Binding-site contacts:
Ligand atom F1 contacts residue GLU192 of chain 2.A at 3.3 Å.
Ligand atom C2 contacts residue ASN188 of chain 2.A at 3.9 Å.
Ligand atom F3 contacts residue PHE126 of chain 2.A at 3.8 Å.
Ligand atom N3 contacts residue TRP115 of chain 2.A at 3.2 Å.
Ligand atom C2 contacts residue TRP157 of chain 2.A at 3.8 Å (hydrophobic).
Ligand atom C9 contacts residue ILE119 of chain 2.A at 3.9 Å (hydrophobic).
Ligand atom C4 contacts residue ASN191 of chain 2.A at 3.7 Å.
Ligand atom O1 contacts residue TRP219 of chain 2.A at 4.0 Å.
Ligand atom F1 contacts residue ASN188 of chain 2.A at 3.6 Å.
Ligand atom N1 contacts residue ASN188 of chain 2.A at 2.9 Å (h-bond).
Ligand atom C6 contacts residue ASN188 of chain 2.A at 3.6 Å.
Ligand atom N2 contacts residue TRP115 of chain 2.A at 3.8 Å.
Ligand atom C10 contacts residue TRP219 of chain 2.A at 3.4 Å (hydrophobic).
Ligand atom N1 contacts residue PHE122 of chain 2.A at 3.9 Å.
Ligand atom C7 contacts residue THR161 of chain 2.A at 3.0 Å.
Ligand atom F2 contacts residue LEU195 of chain 2.A at 3.8 Å.
Ligand atom C10 contacts residue GLY118 of chain 2.A at 3.9 Å.
Ligand atom C5 contacts residue TRP219 of chain 2.A at 3.4 Å (hydrophobic).
Ligand atom C3 contacts residue ASN191 of chain 2.A at 3.5 Å.
Ligand atom F3 contacts residue PHE122 of chain 2.A at 3.5 Å.
Ligand atom C4 contacts residue ASN188 of chain 2.A at 3.8 Å.
Ligand atom C6 contacts residue TRP219 of chain 2.A at 3.8 Å (hydrophobic).
Ligand atom C6 contacts residue PHE122 of chain 2.A at 3.7 Å (hydrophobic).
Ligand atom C9 contacts residue TRP219 of chain 2.A at 3.7 Å (hydrophobic).
Ligand atom C4 contacts residue TRP219 of chain 2.A at 3.8 Å (hydrophobic).
Ligand atom O1 contacts residue ASN191 of chain 2.A at 2.8 Å (h-bond).
Ligand atom C4 contacts residue PHE122 of chain 2.A at 3.5 Å (hydrophobic).
Ligand atom C3 contacts residue ASN188 of chain 2.A at 3.6 Å.
Ligand atom C6 contacts residue THR161 of chain 2.A at 3.4 Å.
Ligand atom C10 contacts residue ILE119 of chain 2.A at 3.7 Å (hydrophobic).
Ligand atom C9 contacts residue GLY118 of chain 2.A at 3.8 Å.
Ligand atom C8 contacts residue THR161 of chain 2.A at 3.6 Å.
Ligand atom F3 contacts residue TRP157 of chain 2.A at 3.4 Å.
Ligand atom F3 contacts residue TRP150 of chain 2.A at 3.8 Å.
Ligand atom C5 contacts residue PHE122 of chain 2.A at 3.5 Å (hydrophobic).
Ligand atom F1 contacts residue MET154 of chain 2.A at 3.6 Å.
Ligand atom F2 contacts residue PHE122 of chain 2.A at 3.7 Å.
Ligand atom O1 contacts residue PHE122 of chain 2.A at 3.5 Å.
Ligand atom N2 contacts residue TYR160 of chain 2.A at 3.7 Å.
Ligand atom C2 contacts residue PHE122 of chain 2.A at 3.9 Å (hydrophobic).

A small-molecule ligand and the protein it binds are described below.
Small molecule (SMILES): [N-]=[N+]=Nc1ccc(C(=O)NCCC(F)(F)F)cc1

Sequence of chain 2.A:
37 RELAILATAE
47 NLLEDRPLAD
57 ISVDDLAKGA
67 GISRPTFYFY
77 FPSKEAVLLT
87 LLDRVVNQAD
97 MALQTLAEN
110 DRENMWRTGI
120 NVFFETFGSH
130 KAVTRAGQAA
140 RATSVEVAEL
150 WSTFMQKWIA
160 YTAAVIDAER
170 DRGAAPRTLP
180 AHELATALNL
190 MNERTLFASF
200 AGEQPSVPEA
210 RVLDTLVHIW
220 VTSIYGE